Binding-site contacts:
Ligand atom CAM contacts residue LEU147 of chain 1.A at 3.8 Å (hydrophobic).
Ligand atom CAO contacts residue SER25 of chain 1.A at 3.5 Å.
Ligand atom CAU contacts residue HIS24 of chain 1.A at 2.9 Å.
Ligand atom CAQ contacts residue ASN174 of chain 1.A at 3.7 Å.
Ligand atom CAY contacts residue PHE28 of chain 1.A at 3.1 Å (hydrophobic).
Ligand atom CAE contacts residue TYR47 of chain 1.A at 3.7 Å (hydrophobic).
Ligand atom CAH contacts residue PHE32 of chain 1.A at 3.4 Å (hydrophobic).
Ligand atom CAT contacts residue ARG177 of chain 1.A at 3.8 Å.
Ligand atom NBC contacts residue ASN174 of chain 1.A at 3.7 Å.
Ligand atom CAF contacts residue GLY167 of chain 1.A at 3.4 Å.
Ligand atom CAH contacts residue MET21 of chain 1.A at 3.8 Å (hydrophobic).
Ligand atom CAT contacts residue ASN174 of chain 1.A at 3.3 Å.
Ligand atom CAN contacts residue TYR254 of chain 1.A at 2.6 Å (hydrophobic).
Ligand atom CAY contacts residue ASN174 of chain 1.A at 3.3 Å.
Ligand atom CAE contacts residue MET21 of chain 1.A at 3.8 Å (hydrophobic).
Ligand atom CAI contacts residue TYR47 of chain 1.A at 3.5 Å (hydrophobic).
Ligand atom CAG contacts residue LEU170 of chain 1.A at 3.5 Å (hydrophobic).
Ligand atom CAT contacts residue TYR254 of chain 1.A at 2.4 Å (hydrophobic).
Ligand atom NBD contacts residue PHE28 of chain 1.A at 3.6 Å.
Ligand atom OAC contacts residue ARG271 of chain 1.A at 3.7 Å.
Ligand atom CAU contacts residue SER25 of chain 1.A at 3.3 Å.
Ligand atom OAC contacts residue ARG177 of chain 1.A at 3.3 Å (salt-bridge).
Ligand atom OAA contacts residue ARG271 of chain 1.A at 3.4 Å (salt-bridge).
Ligand atom OAB contacts residue TYR254 of chain 1.A at 3.2 Å (h-bond).
Ligand atom OAA contacts residue ARG177 of chain 1.A at 3.2 Å (salt-bridge).
Ligand atom CAM contacts residue VAL143 of chain 1.A at 3.2 Å (hydrophobic).
Ligand atom CAV contacts residue ASN174 of chain 1.A at 3.4 Å.
Ligand atom CAW contacts residue PHE28 of chain 1.A at 3.6 Å (hydrophobic).
Ligand atom CAI contacts residue LEU147 of chain 1.A at 3.7 Å (hydrophobic).
Ligand atom CAV contacts residue ARG177 of chain 1.A at 3.7 Å.
Ligand atom NBC contacts residue PHE28 of chain 1.A at 3.5 Å.
Ligand atom CAK contacts residue LEU170 of chain 1.A at 3.7 Å (hydrophobic).
Ligand atom CAX contacts residue ARG177 of chain 1.A at 3.1 Å.
Ligand atom CAE contacts residue VAL43 of chain 1.A at 3.7 Å (hydrophobic).
Ligand atom CAN contacts residue SER25 of chain 1.A at 2.9 Å.
Ligand atom CAO contacts residue HIS24 of chain 1.A at 3.3 Å.
Ligand atom OAB contacts residue ASN174 of chain 1.A at 2.7 Å (h-bond).
Ligand atom CBE contacts residue TYR254 of chain 1.A at 3.8 Å (hydrophobic).
Ligand atom CAF contacts residue GLY144 of chain 1.A at 3.5 Å.
Ligand atom OAB contacts residue PHE28 of chain 1.A at 3.0 Å.

Sequence of chain 1.A:
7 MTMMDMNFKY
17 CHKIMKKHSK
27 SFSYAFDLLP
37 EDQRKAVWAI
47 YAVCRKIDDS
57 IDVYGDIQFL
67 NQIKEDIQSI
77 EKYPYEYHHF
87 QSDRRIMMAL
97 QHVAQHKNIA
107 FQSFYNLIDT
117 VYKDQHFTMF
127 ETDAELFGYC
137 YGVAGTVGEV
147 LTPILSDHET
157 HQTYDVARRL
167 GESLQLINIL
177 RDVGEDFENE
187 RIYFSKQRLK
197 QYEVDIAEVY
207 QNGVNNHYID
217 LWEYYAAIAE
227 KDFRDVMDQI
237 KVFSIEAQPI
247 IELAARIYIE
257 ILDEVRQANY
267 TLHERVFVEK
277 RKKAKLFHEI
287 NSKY

A small-molecule ligand and the protein it binds are described below.
Small molecule (SMILES): O=C(O)CC1(CC(=O)N2CCN(C(c3ccccc3)c3ccccc3)CC2)CCCC1